Binding-site contacts:
Ligand atom C1 contacts residue ASN25 of chain 1.B at 1.5 Å.
Ligand atom O5 contacts residue THR35 of chain 1.B at 3.6 Å.
Ligand atom C7 contacts residue ASN25 of chain 1.B at 3.0 Å.
Ligand atom C1 contacts residue THR35 of chain 1.B at 4.3 Å.
Ligand atom N2 contacts residue ASN25 of chain 1.B at 2.7 Å (h-bond).
Ligand atom C5 contacts residue ASN25 of chain 1.B at 3.8 Å.
Ligand atom C4 contacts residue ASN25 of chain 1.B at 4.3 Å.
Ligand atom C8 contacts residue ASN25 of chain 1.B at 3.6 Å.
Ligand atom O7 contacts residue ASN25 of chain 1.B at 3.6 Å (h-bond).
Ligand atom C3 contacts residue ASN25 of chain 1.B at 3.9 Å.
Ligand atom C2 contacts residue ASN25 of chain 1.B at 2.5 Å.
Ligand atom O5 contacts residue ASN25 of chain 1.B at 2.4 Å (h-bond).

Sequence of chain 1.B:
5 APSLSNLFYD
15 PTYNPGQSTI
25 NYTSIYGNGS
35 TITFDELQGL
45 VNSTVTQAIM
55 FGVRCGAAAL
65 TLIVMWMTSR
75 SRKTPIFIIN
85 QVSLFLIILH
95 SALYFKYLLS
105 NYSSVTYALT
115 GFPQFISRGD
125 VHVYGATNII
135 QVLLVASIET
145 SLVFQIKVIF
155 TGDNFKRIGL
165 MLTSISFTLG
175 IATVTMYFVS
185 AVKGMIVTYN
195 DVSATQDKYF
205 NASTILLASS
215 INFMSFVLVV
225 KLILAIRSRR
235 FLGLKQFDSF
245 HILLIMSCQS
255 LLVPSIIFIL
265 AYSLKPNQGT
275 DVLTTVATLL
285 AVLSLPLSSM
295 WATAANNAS

The small molecule below binds the protein below.
Small molecule (SMILES): CC(=O)N[C@@H]1[C@@H](O)[C@H](O)[C@@H](CO)O[C@H]1O